Binding-site contacts:
Ligand atom C1 contacts residue ASN211 of chain 1.B at 1.4 Å.
Ligand atom O5 contacts residue PHE215 of chain 1.B at 4.2 Å.
Ligand atom C8 contacts residue ASN211 of chain 1.B at 4.2 Å.
Ligand atom O7 contacts residue ASN211 of chain 1.B at 2.7 Å (h-bond).
Ligand atom C6 contacts residue GLU277 of chain 1.B at 3.6 Å.
Ligand atom C3 contacts residue ASN211 of chain 1.B at 3.8 Å.
Ligand atom O7 contacts residue TRP535 of chain 2.B at 3.4 Å.
Ligand atom C4 contacts residue ASN211 of chain 1.B at 4.2 Å.
Ligand atom C7 contacts residue TRP535 of chain 2.B at 4.1 Å (hydrophobic).
Ligand atom O5 contacts residue ASN211 of chain 1.B at 2.4 Å (h-bond).
Ligand atom C7 contacts residue ASN211 of chain 1.B at 3.0 Å.
Ligand atom C8 contacts residue TRP535 of chain 2.B at 4.1 Å (hydrophobic).
Ligand atom O6 contacts residue PHE215 of chain 1.B at 4.2 Å.
Ligand atom C2 contacts residue ASN211 of chain 1.B at 2.5 Å.
Ligand atom C5 contacts residue ASN211 of chain 1.B at 3.7 Å.
Ligand atom N2 contacts residue ASN211 of chain 1.B at 2.9 Å (h-bond).
Ligand atom O6 contacts residue GLU277 of chain 1.B at 2.7 Å (salt-bridge).
Ligand atom C1 contacts residue PHE81 of chain 1.B at 4.3 Å (hydrophobic).

This small molecule binds to this protein.
Small molecule (SMILES): CC(=O)N[C@@H]1[C@@H](O)[C@H](O)[C@@H](CO)O[C@H]1O

Sequence of chain 2.B:
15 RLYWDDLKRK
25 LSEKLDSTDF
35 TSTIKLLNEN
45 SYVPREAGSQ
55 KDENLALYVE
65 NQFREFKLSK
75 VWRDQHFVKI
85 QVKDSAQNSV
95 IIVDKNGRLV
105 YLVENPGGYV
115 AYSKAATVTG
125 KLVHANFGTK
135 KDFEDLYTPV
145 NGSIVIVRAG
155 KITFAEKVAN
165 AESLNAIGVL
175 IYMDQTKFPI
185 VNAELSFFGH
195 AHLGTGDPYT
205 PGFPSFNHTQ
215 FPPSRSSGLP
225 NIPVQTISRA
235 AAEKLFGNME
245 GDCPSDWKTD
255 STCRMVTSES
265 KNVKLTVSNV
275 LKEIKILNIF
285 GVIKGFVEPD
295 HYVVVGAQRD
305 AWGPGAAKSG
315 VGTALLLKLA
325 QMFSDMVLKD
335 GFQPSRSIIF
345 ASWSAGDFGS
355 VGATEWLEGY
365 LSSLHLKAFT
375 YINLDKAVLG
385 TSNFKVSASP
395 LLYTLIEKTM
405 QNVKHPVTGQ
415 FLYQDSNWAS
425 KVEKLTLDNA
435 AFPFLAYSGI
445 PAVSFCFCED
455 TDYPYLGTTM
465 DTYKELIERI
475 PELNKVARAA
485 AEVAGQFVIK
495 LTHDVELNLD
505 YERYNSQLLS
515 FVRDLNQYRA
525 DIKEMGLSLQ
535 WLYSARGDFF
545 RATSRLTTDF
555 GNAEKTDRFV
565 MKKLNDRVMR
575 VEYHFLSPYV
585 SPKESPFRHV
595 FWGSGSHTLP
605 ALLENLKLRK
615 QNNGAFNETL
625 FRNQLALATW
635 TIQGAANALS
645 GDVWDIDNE

Sequence of chain 1.B:
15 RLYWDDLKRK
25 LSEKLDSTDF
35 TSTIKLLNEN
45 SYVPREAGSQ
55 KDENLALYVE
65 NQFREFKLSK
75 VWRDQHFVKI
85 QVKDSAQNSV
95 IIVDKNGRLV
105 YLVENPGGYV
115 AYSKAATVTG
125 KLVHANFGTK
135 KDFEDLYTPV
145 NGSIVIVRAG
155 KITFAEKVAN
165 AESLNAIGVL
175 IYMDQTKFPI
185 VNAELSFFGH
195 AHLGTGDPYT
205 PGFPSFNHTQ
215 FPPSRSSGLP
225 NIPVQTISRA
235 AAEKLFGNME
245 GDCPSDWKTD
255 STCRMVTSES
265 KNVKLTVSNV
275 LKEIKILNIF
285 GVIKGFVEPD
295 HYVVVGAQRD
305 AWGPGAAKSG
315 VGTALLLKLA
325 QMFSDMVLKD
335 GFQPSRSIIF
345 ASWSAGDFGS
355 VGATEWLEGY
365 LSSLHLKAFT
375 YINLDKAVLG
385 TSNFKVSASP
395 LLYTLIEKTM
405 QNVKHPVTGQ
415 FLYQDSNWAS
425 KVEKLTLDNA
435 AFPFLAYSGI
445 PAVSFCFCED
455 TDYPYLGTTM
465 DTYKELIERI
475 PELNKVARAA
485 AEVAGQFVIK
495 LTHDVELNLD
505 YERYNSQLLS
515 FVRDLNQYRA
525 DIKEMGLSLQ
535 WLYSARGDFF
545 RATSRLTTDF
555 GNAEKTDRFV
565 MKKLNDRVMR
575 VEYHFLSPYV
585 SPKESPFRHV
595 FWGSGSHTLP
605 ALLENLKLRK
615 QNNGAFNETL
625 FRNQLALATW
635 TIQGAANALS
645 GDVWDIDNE